This small molecule binds to this protein.
Small molecule (SMILES): Nc1ccn([C@H]2C[C@H](OP(=O)=O)[C@@H](CO[P](=O)(O)O[C@H]3C[C@H](n4cnc5c(=O)nc(N)[nH]c54)O[C@@H]3CO[P](=O)(O)O[C@H]3C[C@H](n4cnc5c(N)ncnc54)O[C@@H]3COP(=O)=O)O2)c(=O)n1

Sequence of chain 1.A:
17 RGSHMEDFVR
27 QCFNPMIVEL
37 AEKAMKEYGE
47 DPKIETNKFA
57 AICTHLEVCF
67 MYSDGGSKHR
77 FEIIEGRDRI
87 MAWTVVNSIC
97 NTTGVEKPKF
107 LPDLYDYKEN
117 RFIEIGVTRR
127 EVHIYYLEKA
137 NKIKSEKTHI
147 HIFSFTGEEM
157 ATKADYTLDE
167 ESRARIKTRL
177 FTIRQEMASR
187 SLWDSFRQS

Binding-site contacts:
Ligand atom OP2 contacts residue DG3 of chain 1.B at 3.7 Å.
Ligand atom P contacts residue TYR131 of chain 1.A at 3.6 Å.
Ligand atom OP2 contacts residue TYR131 of chain 1.A at 2.6 Å (h-bond).
Ligand atom C2' contacts residue TYR131 of chain 1.A at 3.7 Å (hydrophobic).
Ligand atom C5 contacts residue LYS54 of chain 1.A at 3.4 Å.
Ligand atom C2 contacts residue LYS54 of chain 1.A at 3.2 Å.
Ligand atom N4 contacts residue GLU134 of chain 1.A at 3.7 Å.
Ligand atom C6 contacts residue LYS54 of chain 1.A at 3.4 Å.
Ligand atom C4' contacts residue VAL123 of chain 1.A at 3.7 Å (hydrophobic).
Ligand atom O5' contacts residue VAL123 of chain 1.A at 3.2 Å (h-bond).
Ligand atom C5 contacts residue ARG126 of chain 1.A at 3.5 Å.
Ligand atom C3' contacts residue VAL123 of chain 1.A at 3.5 Å (hydrophobic).
Ligand atom O4' contacts residue SER195 of chain 1.A at 3.1 Å (h-bond).
Ligand atom P contacts residue THR124 of chain 1.A at 3.3 Å.
Ligand atom OP1 contacts residue ARG125 of chain 1.A at 2.2 Å (salt-bridge).
Ligand atom N1 contacts residue LYS54 of chain 1.A at 3.3 Å.
Ligand atom OP2 contacts residue ARG126 of chain 1.A at 3.8 Å.
Ligand atom P contacts residue ARG125 of chain 1.A at 3.6 Å.
Ligand atom N3 contacts residue LYS54 of chain 1.A at 3.3 Å.
Ligand atom C4 contacts residue LYS54 of chain 1.A at 3.3 Å.
Ligand atom OP1 contacts residue THR124 of chain 1.A at 3.0 Å.
Ligand atom OP1 contacts residue HIS61 of chain 1.A at 3.3 Å.
Ligand atom OP2 contacts residue MN1 of chain 1.F at 3.4 Å.
Ligand atom OP1 contacts residue VAL123 of chain 1.A at 2.9 Å (h-bond).
Ligand atom P contacts residue HIS61 of chain 1.A at 3.8 Å.
Ligand atom O4' contacts residue ILE58 of chain 1.A at 3.4 Å.
Ligand atom C1' contacts residue SER195 of chain 1.A at 3.3 Å.
Ligand atom C5' contacts residue ARG125 of chain 1.A at 3.7 Å.
Ligand atom C8 contacts residue TYR131 of chain 1.A at 3.7 Å (hydrophobic).
Ligand atom OP2 contacts residue THR124 of chain 1.A at 2.7 Å (h-bond).
Ligand atom OP2 contacts residue ARG126 of chain 1.A at 3.0 Å (salt-bridge).
Ligand atom C4' contacts residue SER195 of chain 1.A at 3.7 Å.
Ligand atom OP1 contacts residue DG3 of chain 1.B at 3.1 Å (h-bond).
Ligand atom O3' contacts residue ARG125 of chain 1.A at 3.8 Å.
Ligand atom C4' contacts residue ARG125 of chain 1.A at 3.7 Å.
Ligand atom O5' contacts residue TYR131 of chain 1.A at 3.3 Å (h-bond).
Ligand atom OP2 contacts residue GLY122 of chain 1.A at 3.8 Å.
Ligand atom O3' contacts residue ARG193 of chain 1.A at 3.7 Å.
Ligand atom C5' contacts residue VAL123 of chain 1.A at 3.0 Å (hydrophobic).
Ligand atom O5' contacts residue ARG126 of chain 1.A at 3.5 Å (salt-bridge).